Sequence of chain 1.B:
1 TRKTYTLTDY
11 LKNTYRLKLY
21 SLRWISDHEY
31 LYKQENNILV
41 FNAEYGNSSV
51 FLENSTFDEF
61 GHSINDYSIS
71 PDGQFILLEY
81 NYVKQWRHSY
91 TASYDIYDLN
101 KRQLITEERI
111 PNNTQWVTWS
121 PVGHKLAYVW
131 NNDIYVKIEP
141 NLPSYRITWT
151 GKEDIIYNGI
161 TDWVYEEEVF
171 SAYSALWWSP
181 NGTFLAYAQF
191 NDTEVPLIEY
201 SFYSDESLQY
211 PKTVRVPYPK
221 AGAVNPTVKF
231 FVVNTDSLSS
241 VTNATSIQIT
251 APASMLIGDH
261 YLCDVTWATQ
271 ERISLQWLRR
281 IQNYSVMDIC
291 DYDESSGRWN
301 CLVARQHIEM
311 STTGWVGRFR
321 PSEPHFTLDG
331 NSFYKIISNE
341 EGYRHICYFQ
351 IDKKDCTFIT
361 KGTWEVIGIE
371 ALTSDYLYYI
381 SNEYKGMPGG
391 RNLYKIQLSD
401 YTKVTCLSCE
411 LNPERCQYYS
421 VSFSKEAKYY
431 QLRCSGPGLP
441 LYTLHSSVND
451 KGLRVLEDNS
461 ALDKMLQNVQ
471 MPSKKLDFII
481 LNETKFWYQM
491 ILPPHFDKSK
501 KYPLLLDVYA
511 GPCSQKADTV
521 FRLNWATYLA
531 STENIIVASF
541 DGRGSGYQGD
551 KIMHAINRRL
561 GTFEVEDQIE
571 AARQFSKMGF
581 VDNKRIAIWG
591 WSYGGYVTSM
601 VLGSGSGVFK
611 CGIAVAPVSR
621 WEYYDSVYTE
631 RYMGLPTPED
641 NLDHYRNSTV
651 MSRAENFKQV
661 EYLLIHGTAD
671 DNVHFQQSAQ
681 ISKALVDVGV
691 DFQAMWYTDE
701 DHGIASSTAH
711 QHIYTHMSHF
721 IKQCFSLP

A small-molecule ligand and the protein it binds are described below.
Small molecule (SMILES): CC(=O)N[C@@H]1[C@@H](O)[C@H](O)[C@@H](CO)O[C@H]1O

Binding-site contacts:
Ligand atom C5 contacts residue ILE281 of chain 1.B at 3.9 Å (hydrophobic).
Ligand atom C3 contacts residue ASN283 of chain 1.B at 3.8 Å.
Ligand atom C1 contacts residue ILE281 of chain 1.B at 4.0 Å (hydrophobic).
Ligand atom C6 contacts residue ARG558 of chain 1.B at 4.3 Å.
Ligand atom C2 contacts residue ASN283 of chain 1.B at 2.4 Å.
Ligand atom C7 contacts residue SER311 of chain 1.B at 3.7 Å.
Ligand atom O5 contacts residue ASN283 of chain 1.B at 2.3 Å (h-bond).
Ligand atom O7 contacts residue THR312 of chain 1.B at 3.6 Å.
Ligand atom C8 contacts residue MET310 of chain 1.B at 4.1 Å (hydrophobic).
Ligand atom N2 contacts residue SER311 of chain 1.B at 4.5 Å.
Ligand atom C1 contacts residue ASN283 of chain 1.B at 1.4 Å.
Ligand atom O7 contacts residue ASN283 of chain 1.B at 3.6 Å.
Ligand atom C4 contacts residue ASN283 of chain 1.B at 4.2 Å.
Ligand atom C7 contacts residue ASN283 of chain 1.B at 3.4 Å.
Ligand atom C6 contacts residue ILE281 of chain 1.B at 4.2 Å (hydrophobic).
Ligand atom C5 contacts residue ASN283 of chain 1.B at 3.6 Å.
Ligand atom O5 contacts residue ILE281 of chain 1.B at 3.6 Å.
Ligand atom O6 contacts residue ARG558 of chain 1.B at 3.8 Å.
Ligand atom C8 contacts residue SER311 of chain 1.B at 4.2 Å.
Ligand atom N2 contacts residue ASN283 of chain 1.B at 2.9 Å (h-bond).
Ligand atom O7 contacts residue SER311 of chain 1.B at 3.2 Å (h-bond).